Binding-site contacts:
Ligand atom C7 contacts residue ASN143 of chain 3.A at 3.9 Å.
Ligand atom C4 contacts residue ARG142 of chain 3.A at 3.9 Å.
Ligand atom O6 contacts residue ASN143 of chain 3.A at 2.7 Å (h-bond).
Ligand atom C2 contacts residue ASN153 of chain 3.A at 3.8 Å.
Ligand atom C1 contacts residue ASN143 of chain 3.A at 1.4 Å.
Ligand atom C3 contacts residue ASN143 of chain 3.A at 3.3 Å.
Ligand atom N2 contacts residue ASN143 of chain 3.A at 3.5 Å (h-bond).
Ligand atom C5 contacts residue ARG142 of chain 3.A at 4.2 Å.
Ligand atom O6 contacts residue ARG142 of chain 3.A at 3.8 Å.
Ligand atom C6 contacts residue ARG142 of chain 3.A at 3.4 Å.
Ligand atom O5 contacts residue ASN143 of chain 3.A at 2.4 Å (h-bond).
Ligand atom C4 contacts residue ASN153 of chain 3.A at 3.8 Å.
Ligand atom O7 contacts residue ASN143 of chain 3.A at 3.5 Å (h-bond).
Ligand atom N2 contacts residue ASN153 of chain 3.A at 4.3 Å.
Ligand atom O4 contacts residue ASN143 of chain 3.A at 4.2 Å.
Ligand atom O4 contacts residue ASN153 of chain 3.A at 3.9 Å.
Ligand atom C7 contacts residue ASN153 of chain 3.A at 4.3 Å.
Ligand atom C3 contacts residue ASN153 of chain 3.A at 3.4 Å.
Ligand atom C6 contacts residue ASN143 of chain 3.A at 3.0 Å.
Ligand atom C5 contacts residue ASN143 of chain 3.A at 3.1 Å.
Ligand atom O3 contacts residue ASN153 of chain 3.A at 2.1 Å (h-bond).
Ligand atom O3 contacts residue GLY154 of chain 3.A at 4.4 Å.
Ligand atom C4 contacts residue ASN143 of chain 3.A at 3.0 Å.
Ligand atom O3 contacts residue ASN143 of chain 3.A at 3.8 Å.
Ligand atom O4 contacts residue ARG142 of chain 3.A at 3.1 Å.
Ligand atom C2 contacts residue ASN143 of chain 3.A at 2.5 Å.
Ligand atom O7 contacts residue ASN153 of chain 3.A at 3.8 Å.

This protein binds this small molecule.
Small molecule (SMILES): CC(=O)N[C@@H]1[C@@H](O)[C@H](O)[C@@H](CO)O[C@H]1O

Sequence of chain 3.A:
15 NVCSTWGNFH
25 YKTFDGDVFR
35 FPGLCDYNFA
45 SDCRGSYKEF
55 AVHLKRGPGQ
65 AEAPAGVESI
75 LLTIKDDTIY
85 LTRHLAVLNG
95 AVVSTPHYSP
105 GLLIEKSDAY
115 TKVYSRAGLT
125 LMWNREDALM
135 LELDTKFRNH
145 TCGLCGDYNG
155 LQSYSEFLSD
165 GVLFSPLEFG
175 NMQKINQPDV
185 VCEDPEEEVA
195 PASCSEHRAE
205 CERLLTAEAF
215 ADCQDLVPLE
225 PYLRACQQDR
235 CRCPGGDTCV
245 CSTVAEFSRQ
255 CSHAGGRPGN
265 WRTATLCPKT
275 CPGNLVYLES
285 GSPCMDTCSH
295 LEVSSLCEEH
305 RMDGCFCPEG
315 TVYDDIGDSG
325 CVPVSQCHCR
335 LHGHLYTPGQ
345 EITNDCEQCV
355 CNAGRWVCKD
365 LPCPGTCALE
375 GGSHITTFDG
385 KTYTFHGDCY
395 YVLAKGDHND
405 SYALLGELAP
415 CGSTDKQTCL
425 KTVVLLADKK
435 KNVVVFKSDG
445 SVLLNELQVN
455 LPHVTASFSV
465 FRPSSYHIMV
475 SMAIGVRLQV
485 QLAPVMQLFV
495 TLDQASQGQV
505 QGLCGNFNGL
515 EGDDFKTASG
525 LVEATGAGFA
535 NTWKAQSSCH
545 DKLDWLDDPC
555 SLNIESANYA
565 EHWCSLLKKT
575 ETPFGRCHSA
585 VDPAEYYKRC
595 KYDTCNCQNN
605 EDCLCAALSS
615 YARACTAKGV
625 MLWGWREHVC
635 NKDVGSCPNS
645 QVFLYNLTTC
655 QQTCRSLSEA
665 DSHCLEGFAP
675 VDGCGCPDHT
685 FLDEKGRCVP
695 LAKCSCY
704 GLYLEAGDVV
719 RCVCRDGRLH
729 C